Sequence of chain 17.A:
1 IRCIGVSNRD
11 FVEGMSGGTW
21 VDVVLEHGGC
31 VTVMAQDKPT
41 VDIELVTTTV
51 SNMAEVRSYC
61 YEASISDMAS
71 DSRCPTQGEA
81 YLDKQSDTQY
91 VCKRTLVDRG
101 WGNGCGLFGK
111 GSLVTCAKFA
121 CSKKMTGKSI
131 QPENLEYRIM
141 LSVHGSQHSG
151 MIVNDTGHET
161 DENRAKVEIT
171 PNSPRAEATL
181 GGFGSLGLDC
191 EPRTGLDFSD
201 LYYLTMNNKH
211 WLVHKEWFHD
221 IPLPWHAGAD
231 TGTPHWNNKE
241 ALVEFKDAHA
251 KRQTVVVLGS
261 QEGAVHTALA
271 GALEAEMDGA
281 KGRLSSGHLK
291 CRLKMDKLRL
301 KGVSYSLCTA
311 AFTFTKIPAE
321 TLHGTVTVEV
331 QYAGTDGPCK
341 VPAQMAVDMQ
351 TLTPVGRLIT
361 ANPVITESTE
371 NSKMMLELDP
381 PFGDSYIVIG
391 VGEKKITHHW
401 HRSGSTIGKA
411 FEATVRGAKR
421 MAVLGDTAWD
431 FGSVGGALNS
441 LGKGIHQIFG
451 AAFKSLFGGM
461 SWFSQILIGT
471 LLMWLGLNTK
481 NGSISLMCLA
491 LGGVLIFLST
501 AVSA

Binding-site contacts:
Ligand atom C7 contacts residue ASN154 of chain 17.A at 3.0 Å.
Ligand atom C8 contacts residue ASN154 of chain 17.A at 4.1 Å.
Ligand atom C2 contacts residue THR160 of chain 17.A at 2.7 Å.
Ligand atom C3 contacts residue ASN154 of chain 17.A at 3.9 Å.
Ligand atom O5 contacts residue HIS158 of chain 17.A at 3.8 Å.
Ligand atom C8 contacts residue VAL153 of chain 17.A at 4.4 Å (hydrophobic).
Ligand atom O5 contacts residue ASN154 of chain 17.A at 2.4 Å (h-bond).
Ligand atom C6 contacts residue HIS158 of chain 17.A at 4.0 Å.
Ligand atom C7 contacts residue THR160 of chain 17.A at 3.4 Å.
Ligand atom C8 contacts residue ILE152 of chain 17.A at 4.3 Å (hydrophobic).
Ligand atom C5 contacts residue ASN154 of chain 17.A at 3.8 Å.
Ligand atom C4 contacts residue ASN154 of chain 17.A at 4.3 Å.
Ligand atom C2 contacts residue ASN154 of chain 17.A at 2.5 Å.
Ligand atom O7 contacts residue THR160 of chain 17.A at 2.5 Å.
Ligand atom O6 contacts residue HIS158 of chain 17.A at 3.4 Å (h-bond).
Ligand atom O3 contacts residue THR160 of chain 17.A at 4.3 Å.
Ligand atom C1 contacts residue THR160 of chain 17.A at 3.0 Å.
Ligand atom C6 contacts residue THR160 of chain 17.A at 3.7 Å.
Ligand atom O5 contacts residue THR160 of chain 17.A at 3.2 Å.
Ligand atom C4 contacts residue THR160 of chain 17.A at 3.6 Å.
Ligand atom O7 contacts residue ASP161 of chain 17.A at 3.7 Å.
Ligand atom N2 contacts residue ASN154 of chain 17.A at 3.0 Å (h-bond).
Ligand atom C1 contacts residue ASN154 of chain 17.A at 1.6 Å.
Ligand atom C5 contacts residue THR160 of chain 17.A at 3.7 Å.
Ligand atom C3 contacts residue THR160 of chain 17.A at 3.9 Å.
Ligand atom O7 contacts residue ASN154 of chain 17.A at 2.7 Å (h-bond).
Ligand atom N2 contacts residue THR160 of chain 17.A at 3.5 Å.

This small molecule binds to this protein.
Small molecule (SMILES): CC(=O)N[C@@H]1[C@@H](O)[C@H](O)[C@@H](CO)O[C@H]1O